Sequence of chain 1.F:
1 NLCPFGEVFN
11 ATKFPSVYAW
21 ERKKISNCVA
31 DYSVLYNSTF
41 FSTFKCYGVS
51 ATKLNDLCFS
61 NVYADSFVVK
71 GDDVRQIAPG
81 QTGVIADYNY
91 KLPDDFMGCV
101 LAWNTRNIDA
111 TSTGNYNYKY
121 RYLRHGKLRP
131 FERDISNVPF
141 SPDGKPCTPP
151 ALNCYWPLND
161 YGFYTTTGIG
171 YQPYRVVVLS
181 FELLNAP

Binding-site contacts:
Ligand atom C5 contacts residue GLY6 of chain 1.F at 4.5 Å.
Ligand atom C8 contacts residue LEU2 of chain 1.F at 4.3 Å (hydrophobic).
Ligand atom O5 contacts residue GLY6 of chain 1.F at 3.5 Å.
Ligand atom C2 contacts residue ASN10 of chain 1.F at 2.3 Å.
Ligand atom C6 contacts residue GLY6 of chain 1.F at 4.0 Å.
Ligand atom O5 contacts residue GLU7 of chain 1.F at 4.3 Å.
Ligand atom C5 contacts residue ASN10 of chain 1.F at 3.7 Å.
Ligand atom C4 contacts residue ASN10 of chain 1.F at 4.2 Å.
Ligand atom O6 contacts residue GLY6 of chain 1.F at 4.5 Å.
Ligand atom C7 contacts residue ASN10 of chain 1.F at 3.0 Å.
Ligand atom C6 contacts residue GLY6 of chain 1.F at 4.4 Å.
Ligand atom O7 contacts residue GLU7 of chain 1.F at 4.2 Å.
Ligand atom O5 contacts residue ASN10 of chain 1.F at 2.4 Å (h-bond).
Ligand atom C5 contacts residue GLY6 of chain 1.F at 4.2 Å.
Ligand atom C6 contacts residue VAL34 of chain 1.F at 3.6 Å (hydrophobic).
Ligand atom C3 contacts residue ASN10 of chain 1.F at 3.7 Å.
Ligand atom O4 contacts residue SER33 of chain 1.F at 4.4 Å.
Ligand atom C1 contacts residue GLY6 of chain 1.F at 4.2 Å.
Ligand atom C1 contacts residue GLY6 of chain 1.F at 4.3 Å.
Ligand atom O7 contacts residue ASN10 of chain 1.F at 2.8 Å (h-bond).
Ligand atom C6 contacts residue GLU7 of chain 1.F at 4.1 Å.
Ligand atom N2 contacts residue ASN10 of chain 1.F at 2.8 Å (h-bond).
Ligand atom C5 contacts residue GLU7 of chain 1.F at 4.1 Å.
Ligand atom C1 contacts residue ASN10 of chain 1.F at 1.4 Å.
Ligand atom O4 contacts residue ASP31 of chain 1.F at 4.0 Å.
Ligand atom C8 contacts residue ASN10 of chain 1.F at 4.2 Å.
Ligand atom O5 contacts residue GLY6 of chain 1.F at 3.9 Å.

A small-molecule ligand and the protein it binds are described below.
Small molecule (SMILES): CC(=O)N[C@H]1[C@H](O[C@H]2[C@H](O)[C@@H](NC(C)=O)CO[C@@H]2CO[C@@H]2O[C@@H](C)[C@@H](O)[C@@H](O)[C@@H]2O)O[C@H](CO)[C@@H](O)[C@@H]1O